Sequence of chain 1.A:
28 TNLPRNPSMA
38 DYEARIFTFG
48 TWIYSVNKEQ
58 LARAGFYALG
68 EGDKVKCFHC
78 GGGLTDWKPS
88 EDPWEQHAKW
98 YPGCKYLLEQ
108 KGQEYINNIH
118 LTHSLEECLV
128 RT

The small molecule below binds the protein below.
Small molecule (SMILES): CC[C@H](N)C(=O)N[C@@H]1C(=O)N2[C@@H](CC[C@@H]1CN)CC[C@H]2C(=O)NC(c1ccccc1)c1ccccc1

Binding-site contacts:
Ligand atom CBF contacts residue TRP97 of chain 1.A at 3.9 Å (hydrophobic).
Ligand atom CAI contacts residue GLY80 of chain 1.A at 3.8 Å.
Ligand atom CAG contacts residue VAL72 of chain 1.A at 3.7 Å (hydrophobic).
Ligand atom CB contacts residue GLU88 of chain 1.A at 3.9 Å.
Ligand atom CAM contacts residue THR82 of chain 1.A at 3.6 Å.
Ligand atom O contacts residue TRP97 of chain 1.A at 3.2 Å.
Ligand atom CAG contacts residue LYS71 of chain 1.A at 3.7 Å.
Ligand atom NAW contacts residue GLY80 of chain 1.A at 3.7 Å.
Ligand atom CAI contacts residue VAL72 of chain 1.A at 3.4 Å (hydrophobic).
Ligand atom C contacts residue TRP97 of chain 1.A at 4.0 Å (hydrophobic).
Ligand atom CAI contacts residue LEU81 of chain 1.A at 3.5 Å (hydrophobic).
Ligand atom CAA contacts residue TRP84 of chain 1.A at 3.4 Å (hydrophobic).
Ligand atom N contacts residue GLU88 of chain 1.A at 2.8 Å (salt-bridge).
Ligand atom NAB contacts residue ASP83 of chain 1.A at 3.4 Å (salt-bridge).
Ligand atom OAF contacts residue LEU81 of chain 1.A at 3.4 Å.
Ligand atom OAE contacts residue THR82 of chain 1.A at 3.5 Å (h-bond).
Ligand atom CBI contacts residue GLY80 of chain 1.A at 3.6 Å.
Ligand atom CAG contacts residue LEU66 of chain 1.A at 3.5 Å (hydrophobic).
Ligand atom NAX contacts residue THR82 of chain 1.A at 2.9 Å (h-bond).
Ligand atom CB contacts residue LEU81 of chain 1.A at 4.1 Å (hydrophobic).
Ligand atom CA contacts residue GLU88 of chain 1.A at 3.7 Å.
Ligand atom CA contacts residue THR82 of chain 1.A at 3.4 Å.
Ligand atom CAM contacts residue GLY80 of chain 1.A at 3.6 Å.
Ligand atom OAF contacts residue THR82 of chain 1.A at 2.9 Å (h-bond).
Ligand atom CAR contacts residue ASP83 of chain 1.A at 3.7 Å.
Ligand atom CB contacts residue GLN93 of chain 1.A at 3.6 Å.
Ligand atom N contacts residue ASP83 of chain 1.A at 3.8 Å.
Ligand atom CA contacts residue ASP83 of chain 1.A at 3.6 Å.
Ligand atom CAA contacts residue GLN93 of chain 1.A at 3.8 Å.
Ligand atom CBH contacts residue TRP97 of chain 1.A at 4.0 Å (hydrophobic).
Ligand atom CBH contacts residue THR82 of chain 1.A at 4.0 Å.
Ligand atom CBA contacts residue THR82 of chain 1.A at 4.0 Å.
Ligand atom CAM contacts residue LEU81 of chain 1.A at 3.5 Å (hydrophobic).
Ligand atom CAJ contacts residue LYS71 of chain 1.A at 4.0 Å.
Ligand atom C contacts residue THR82 of chain 1.A at 3.7 Å.
Ligand atom CB contacts residue THR82 of chain 1.A at 3.9 Å.
Ligand atom CAJ contacts residue LEU66 of chain 1.A at 3.7 Å (hydrophobic).
Ligand atom CAZ contacts residue THR82 of chain 1.A at 3.8 Å.
Ligand atom CAA contacts residue GLU88 of chain 1.A at 3.4 Å.
Ligand atom CAI contacts residue LYS71 of chain 1.A at 3.6 Å.